Sequence of chain 1.B:
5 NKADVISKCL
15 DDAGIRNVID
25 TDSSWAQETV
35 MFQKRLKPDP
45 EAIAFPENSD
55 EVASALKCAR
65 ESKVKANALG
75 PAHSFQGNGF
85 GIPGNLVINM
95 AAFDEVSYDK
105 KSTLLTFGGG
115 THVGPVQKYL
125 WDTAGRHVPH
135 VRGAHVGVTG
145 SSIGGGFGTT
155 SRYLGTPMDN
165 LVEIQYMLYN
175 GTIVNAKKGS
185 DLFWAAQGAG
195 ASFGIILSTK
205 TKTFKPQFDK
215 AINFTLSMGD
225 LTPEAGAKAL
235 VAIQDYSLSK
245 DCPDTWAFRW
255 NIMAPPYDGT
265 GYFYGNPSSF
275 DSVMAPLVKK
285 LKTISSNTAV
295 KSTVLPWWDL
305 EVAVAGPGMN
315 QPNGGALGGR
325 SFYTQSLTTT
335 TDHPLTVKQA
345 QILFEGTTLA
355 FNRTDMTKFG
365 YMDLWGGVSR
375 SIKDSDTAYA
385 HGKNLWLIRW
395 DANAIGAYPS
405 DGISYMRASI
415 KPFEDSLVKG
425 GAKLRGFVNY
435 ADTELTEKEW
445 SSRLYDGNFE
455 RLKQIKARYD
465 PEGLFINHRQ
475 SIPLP

Binding-site contacts:
Ligand atom O5 contacts residue THR176 of chain 1.B at 4.5 Å.
Ligand atom C5 contacts residue ASN174 of chain 1.B at 3.6 Å.
Ligand atom C5 contacts residue LEU172 of chain 1.B at 3.7 Å (hydrophobic).
Ligand atom C6 contacts residue TYR173 of chain 1.B at 4.0 Å (hydrophobic).
Ligand atom N2 contacts residue THR176 of chain 1.B at 3.9 Å.
Ligand atom C7 contacts residue ASN174 of chain 1.B at 3.3 Å.
Ligand atom C6 contacts residue TYR463 of chain 1.B at 3.6 Å (hydrophobic).
Ligand atom C7 contacts residue THR176 of chain 1.B at 4.0 Å.
Ligand atom C1 contacts residue TYR173 of chain 1.B at 4.4 Å (hydrophobic).
Ligand atom C8 contacts residue THR176 of chain 1.B at 3.9 Å.
Ligand atom C1 contacts residue THR176 of chain 1.B at 3.7 Å.
Ligand atom C6 contacts residue ARG462 of chain 1.B at 3.5 Å.
Ligand atom O5 contacts residue TYR173 of chain 1.B at 3.4 Å.
Ligand atom C1 contacts residue ASN174 of chain 1.B at 1.4 Å.
Ligand atom C4 contacts residue ASN174 of chain 1.B at 4.2 Å.
Ligand atom N2 contacts residue ASN174 of chain 1.B at 3.0 Å (h-bond).
Ligand atom O5 contacts residue ASN174 of chain 1.B at 2.3 Å (h-bond).
Ligand atom O6 contacts residue PRO465 of chain 1.B at 4.1 Å.
Ligand atom C6 contacts residue LEU172 of chain 1.B at 3.9 Å (hydrophobic).
Ligand atom C2 contacts residue ASN174 of chain 1.B at 2.5 Å.
Ligand atom O5 contacts residue LEU172 of chain 1.B at 4.2 Å.
Ligand atom O6 contacts residue ARG462 of chain 1.B at 2.6 Å (salt-bridge).
Ligand atom O6 contacts residue TYR463 of chain 1.B at 3.6 Å.
Ligand atom C5 contacts residue TYR173 of chain 1.B at 4.3 Å (hydrophobic).
Ligand atom O7 contacts residue ASN174 of chain 1.B at 3.1 Å (h-bond).
Ligand atom O6 contacts residue TYR173 of chain 1.B at 3.7 Å.
Ligand atom C3 contacts residue ASN174 of chain 1.B at 3.8 Å.

A protein and the small-molecule ligand that binds it are described below.
Small molecule (SMILES): CC(=O)N[C@@H]1[C@@H](O)[C@H](O)[C@@H](CO)O[C@H]1O